A small-molecule ligand and the protein it binds are described below.
Small molecule (SMILES): CC(=O)N[C@@H]1[C@@H](O)[C@H](O)[C@@H](CO)O[C@H]1O

Binding-site contacts:
Ligand atom C8 contacts residue TYR127 of chain 2.A at 4.4 Å (hydrophobic).
Ligand atom O7 contacts residue TYR127 of chain 2.A at 4.2 Å.
Ligand atom C3 contacts residue ASN126 of chain 2.A at 3.8 Å.
Ligand atom C4 contacts residue ASN126 of chain 2.A at 4.2 Å.
Ligand atom C7 contacts residue ASN126 of chain 2.A at 3.9 Å.
Ligand atom N2 contacts residue ASN126 of chain 2.A at 2.9 Å (h-bond).
Ligand atom C8 contacts residue ASN126 of chain 2.A at 4.3 Å.
Ligand atom C8 contacts residue GLU123 of chain 2.A at 3.3 Å.
Ligand atom C2 contacts residue ASN126 of chain 2.A at 2.5 Å.
Ligand atom C5 contacts residue ASN126 of chain 2.A at 3.7 Å.
Ligand atom C1 contacts residue ASN126 of chain 2.A at 1.4 Å.
Ligand atom O5 contacts residue ASN126 of chain 2.A at 2.4 Å (h-bond).
Ligand atom O7 contacts residue ASN126 of chain 2.A at 4.4 Å.

Sequence of chain 2.A:
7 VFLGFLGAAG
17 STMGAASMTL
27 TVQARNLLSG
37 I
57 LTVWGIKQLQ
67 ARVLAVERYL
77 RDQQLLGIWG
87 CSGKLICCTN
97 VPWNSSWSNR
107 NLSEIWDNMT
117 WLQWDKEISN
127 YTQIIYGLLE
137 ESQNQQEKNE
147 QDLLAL